Sequence of chain 1.C:
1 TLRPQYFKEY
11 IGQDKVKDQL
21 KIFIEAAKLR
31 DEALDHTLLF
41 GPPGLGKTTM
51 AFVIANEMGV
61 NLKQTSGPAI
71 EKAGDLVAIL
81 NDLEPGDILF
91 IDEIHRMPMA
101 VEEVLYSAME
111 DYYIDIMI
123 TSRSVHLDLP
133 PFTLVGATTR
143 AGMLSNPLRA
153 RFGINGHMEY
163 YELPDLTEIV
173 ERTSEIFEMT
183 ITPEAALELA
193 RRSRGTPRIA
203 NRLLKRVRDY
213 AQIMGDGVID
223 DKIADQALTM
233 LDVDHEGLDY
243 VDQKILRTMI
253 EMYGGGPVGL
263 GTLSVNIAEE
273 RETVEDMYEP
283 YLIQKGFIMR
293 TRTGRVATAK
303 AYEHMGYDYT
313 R

Sequence of chain 1.B:
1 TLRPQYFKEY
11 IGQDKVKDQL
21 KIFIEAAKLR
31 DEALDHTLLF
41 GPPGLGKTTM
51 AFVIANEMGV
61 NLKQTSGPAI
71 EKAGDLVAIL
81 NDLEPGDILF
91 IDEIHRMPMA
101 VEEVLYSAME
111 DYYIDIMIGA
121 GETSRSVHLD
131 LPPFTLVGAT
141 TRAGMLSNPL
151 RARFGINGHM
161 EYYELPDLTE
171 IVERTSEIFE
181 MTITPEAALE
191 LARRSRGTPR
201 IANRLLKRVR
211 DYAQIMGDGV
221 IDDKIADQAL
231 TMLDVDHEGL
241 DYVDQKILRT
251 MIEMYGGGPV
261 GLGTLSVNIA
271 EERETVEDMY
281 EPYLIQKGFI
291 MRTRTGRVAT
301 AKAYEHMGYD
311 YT

The protein below binds the small molecule below.
Small molecule (SMILES): Nc1ncnc2c1ncn2[C@@H]1O[C@H](COP(=O)(O)OP(=O)(O)OP(O)(O)=S)[C@@H](O)[C@H]1O

Binding-site contacts:
Ligand atom N6 contacts residue TYR163 of chain 1.C at 3.6 Å.
Ligand atom O2A contacts residue ARG3 of chain 1.C at 3.2 Å (salt-bridge).
Ligand atom S1G contacts residue PRO43 of chain 1.C at 3.7 Å.
Ligand atom C3' contacts residue ARG3 of chain 1.C at 3.8 Å.
Ligand atom O2A contacts residue ARG200 of chain 1.C at 3.7 Å.
Ligand atom O3B contacts residue GLY44 of chain 1.C at 3.0 Å (h-bond).
Ligand atom O2G contacts residue MG1 of chain 1.O at 2.2 Å.
Ligand atom S1G contacts residue LYS47 of chain 1.C at 3.0 Å (salt-bridge).
Ligand atom O3G contacts residue ARG153 of chain 1.B at 3.0 Å (salt-bridge).
Ligand atom O2' contacts residue LEU2 of chain 1.C at 3.0 Å (h-bond).
Ligand atom N1 contacts residue PRO4 of chain 1.C at 3.6 Å.
Ligand atom O1A contacts residue THR49 of chain 1.C at 3.0 Å (h-bond).
Ligand atom N6 contacts residue TYR10 of chain 1.C at 3.5 Å.
Ligand atom O3' contacts residue ARG3 of chain 1.C at 3.7 Å.
Ligand atom N7 contacts residue TYR163 of chain 1.C at 3.5 Å (h-bond).
Ligand atom PB contacts residue GLY44 of chain 1.C at 3.8 Å.
Ligand atom O1B contacts residue THR48 of chain 1.C at 3.9 Å.
Ligand atom O3G contacts residue ARG200 of chain 1.C at 3.3 Å (salt-bridge).
Ligand atom O3A contacts residue ARG200 of chain 1.C at 3.8 Å.
Ligand atom O3B contacts residue ARG200 of chain 1.C at 3.3 Å (salt-bridge).
Ligand atom C2 contacts residue PRO4 of chain 1.C at 3.5 Å (hydrophobic).
Ligand atom O2B contacts residue MG1 of chain 1.O at 2.3 Å.
Ligand atom O1A contacts residue LYS47 of chain 1.C at 3.8 Å.
Ligand atom O1A contacts residue ARG3 of chain 1.C at 3.7 Å.
Ligand atom PG contacts residue MG1 of chain 1.O at 3.6 Å.
Ligand atom N6 contacts residue ILE11 of chain 1.C at 2.8 Å (h-bond).
Ligand atom O2B contacts residue THR48 of chain 1.C at 3.0 Å (h-bond).
Ligand atom O1A contacts residue THR48 of chain 1.C at 3.6 Å.
Ligand atom C2' contacts residue LEU2 of chain 1.C at 3.8 Å (hydrophobic).
Ligand atom O4' contacts residue PRO199 of chain 1.C at 3.9 Å.
Ligand atom PB contacts residue MG1 of chain 1.O at 3.7 Å.
Ligand atom O1A contacts residue GLY46 of chain 1.C at 3.3 Å.
Ligand atom S1G contacts residue THR141 of chain 1.C at 3.5 Å (h-bond).
Ligand atom O3A contacts residue GLY46 of chain 1.C at 3.6 Å (h-bond).
Ligand atom O1B contacts residue LYS47 of chain 1.C at 3.1 Å (salt-bridge).
Ligand atom O2A contacts residue GLU110 of chain 1.B at 3.8 Å.
Ligand atom PA contacts residue ARG3 of chain 1.C at 3.9 Å.
Ligand atom O2' contacts residue ASN203 of chain 1.C at 3.8 Å.
Ligand atom O1B contacts residue GLY46 of chain 1.C at 3.6 Å.
Ligand atom O3A contacts residue GLY44 of chain 1.C at 3.3 Å.